Sequence of chain 1.A:
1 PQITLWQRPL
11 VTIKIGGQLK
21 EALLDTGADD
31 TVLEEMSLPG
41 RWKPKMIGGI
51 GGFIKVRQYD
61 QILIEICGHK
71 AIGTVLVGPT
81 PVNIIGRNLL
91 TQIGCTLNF

Sequence of chain 1.B:
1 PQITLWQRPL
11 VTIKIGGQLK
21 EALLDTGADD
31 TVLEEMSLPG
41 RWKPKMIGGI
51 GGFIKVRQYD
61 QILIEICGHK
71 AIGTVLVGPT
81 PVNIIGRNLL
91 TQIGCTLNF

A protein and the small-molecule ligand that binds it are described below.
Small molecule (SMILES): CC(C)C(=O)c1cnc([C@H](Cc2ccccc2)C[C@H](O)[C@H](Cc2ccccc2)NC(=O)[C@@H](NC(=O)OCc2ccccc2)C(C)C)[nH]1

Binding-site contacts:
Ligand atom C3A contacts residue RUN1 of chain 1.D at 0.7 Å.
Ligand atom C3 contacts residue RUN1 of chain 1.D at 0.8 Å.
Ligand atom CA contacts residue RUN1 of chain 1.D at 0.7 Å.
Ligand atom N8 contacts residue RUN1 of chain 1.D at 1.0 Å.
Ligand atom C2B contacts residue RUN1 of chain 1.D at 1.4 Å.
Ligand atom CB contacts residue RUN1 of chain 1.D at 0.8 Å.
Ligand atom C1A contacts residue RUN1 of chain 1.D at 0.7 Å.
Ligand atom N5 contacts residue RUN1 of chain 1.D at 0.7 Å.
Ligand atom OC contacts residue RUN1 of chain 1.D at 2.5 Å (h-bond).
Ligand atom C6A contacts residue RUN1 of chain 1.D at 0.8 Å.
Ligand atom C11 contacts residue RUN1 of chain 1.D at 0.6 Å.
Ligand atom N3' contacts residue RUN1 of chain 1.D at 0.8 Å (h-bond).
Ligand atom C4' contacts residue RUN1 of chain 1.D at 0.8 Å.
Ligand atom C6 contacts residue RUN1 of chain 1.D at 0.9 Å.
Ligand atom O1' contacts residue RUN1 of chain 1.D at 1.2 Å (h-bond).
Ligand atom C4 contacts residue RUN1 of chain 1.D at 0.7 Å.
Ligand atom CC contacts residue RUN1 of chain 1.D at 2.5 Å.
Ligand atom C1B contacts residue RUN1 of chain 1.D at 0.5 Å.
Ligand atom C2A contacts residue RUN1 of chain 1.D at 1.0 Å.
Ligand atom C6B contacts residue RUN1 of chain 1.D at 0.9 Å.
Ligand atom C4A contacts residue RUN1 of chain 1.D at 1.4 Å.
Ligand atom N1' contacts residue RUN1 of chain 1.D at 1.1 Å (h-bond).
Ligand atom C1' contacts residue RUN1 of chain 1.D at 0.9 Å.
Ligand atom C4B contacts residue RUN1 of chain 1.D at 0.9 Å.
Ligand atom C4D contacts residue RUN1 of chain 1.D at 0.7 Å.
Ligand atom C5A contacts residue RUN1 of chain 1.D at 1.4 Å.
Ligand atom C5B contacts residue RUN1 of chain 1.D at 0.7 Å.
Ligand atom C2 contacts residue RUN1 of chain 1.D at 1.0 Å.
Ligand atom C3' contacts residue RUN1 of chain 1.D at 2.5 Å.
Ligand atom C9 contacts residue RUN1 of chain 1.D at 1.2 Å.
Ligand atom C10 contacts residue RUN1 of chain 1.D at 1.7 Å.
Ligand atom C1 contacts residue RUN1 of chain 1.D at 0.7 Å.
Ligand atom C7 contacts residue RUN1 of chain 1.D at 0.8 Å.
Ligand atom C2' contacts residue RUN1 of chain 1.D at 0.5 Å.
Ligand atom O3 contacts residue RUN1 of chain 1.D at 1.9 Å.
Ligand atom C5' contacts residue RUN1 of chain 1.D at 0.5 Å.
Ligand atom O9 contacts residue RUN1 of chain 1.D at 0.7 Å (h-bond).
Ligand atom C3B contacts residue RUN1 of chain 1.D at 1.2 Å.
Ligand atom O6 contacts residue RUN1 of chain 1.D at 0.7 Å (h-bond).
Ligand atom C2D contacts residue RUN1 of chain 1.D at 1.6 Å.